Sequence of chain 2.A:
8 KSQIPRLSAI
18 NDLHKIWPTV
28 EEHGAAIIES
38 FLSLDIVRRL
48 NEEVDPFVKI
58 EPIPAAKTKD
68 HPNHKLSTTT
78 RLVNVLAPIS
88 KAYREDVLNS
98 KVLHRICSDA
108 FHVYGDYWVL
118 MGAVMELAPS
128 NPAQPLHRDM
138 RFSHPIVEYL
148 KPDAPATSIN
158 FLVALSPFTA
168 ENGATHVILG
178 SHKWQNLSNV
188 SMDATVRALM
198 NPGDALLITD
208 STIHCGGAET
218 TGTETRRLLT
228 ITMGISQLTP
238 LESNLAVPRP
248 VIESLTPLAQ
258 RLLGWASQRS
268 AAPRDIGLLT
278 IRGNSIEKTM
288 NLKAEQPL

Sequence of chain 1.A:
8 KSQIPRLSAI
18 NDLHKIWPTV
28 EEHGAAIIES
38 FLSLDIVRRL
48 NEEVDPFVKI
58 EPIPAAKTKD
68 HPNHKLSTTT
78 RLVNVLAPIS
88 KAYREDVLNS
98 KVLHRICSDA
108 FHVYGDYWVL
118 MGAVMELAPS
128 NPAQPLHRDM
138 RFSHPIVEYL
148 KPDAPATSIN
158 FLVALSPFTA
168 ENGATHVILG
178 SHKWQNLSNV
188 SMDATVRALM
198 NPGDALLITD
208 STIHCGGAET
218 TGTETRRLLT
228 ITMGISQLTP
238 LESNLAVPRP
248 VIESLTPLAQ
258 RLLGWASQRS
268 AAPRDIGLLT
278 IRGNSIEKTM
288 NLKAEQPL

This small molecule binds to this protein.
Small molecule (SMILES): CN1C(=O)c2ccccc2NC(=O)[C@@H]1Cc1ccccc1

Binding-site contacts:
Ligand atom C14 contacts residue AKG1 of chain 2.C at 3.6 Å.
Ligand atom N17 contacts residue ASP136 of chain 2.A at 3.9 Å.
Ligand atom C13 contacts residue LEU73 of chain 2.A at 4.0 Å (hydrophobic).
Ligand atom C23 contacts residue LYS72 of chain 2.A at 3.6 Å.
Ligand atom C20 contacts residue MET118 of chain 2.A at 3.6 Å (hydrophobic).
Ligand atom C1 contacts residue MET122 of chain 2.A at 3.7 Å (hydrophobic).
Ligand atom C12 contacts residue HIS134 of chain 2.A at 4.0 Å.
Ligand atom C9 contacts residue HIS134 of chain 2.A at 3.7 Å.
Ligand atom C15 contacts residue ASP136 of chain 2.A at 3.6 Å.
Ligand atom C1 contacts residue MET118 of chain 2.A at 3.6 Å (hydrophobic).
Ligand atom O16 contacts residue ASP136 of chain 2.A at 3.4 Å.
Ligand atom C1 contacts residue AKG1 of chain 2.C at 3.7 Å.
Ligand atom C11 contacts residue HIS134 of chain 2.A at 3.8 Å.
Ligand atom C10 contacts residue PHE139 of chain 2.A at 3.8 Å (hydrophobic).
Ligand atom C8 contacts residue ASP136 of chain 2.A at 4.0 Å.
Ligand atom C1 contacts residue LEU79 of chain 2.A at 3.8 Å (hydrophobic).
Ligand atom C8 contacts residue AKG1 of chain 2.C at 3.9 Å.
Ligand atom C11 contacts residue LYS72 of chain 2.A at 3.8 Å.
Ligand atom O5 contacts residue ILE273 of chain 1.A at 3.8 Å.
Ligand atom C7 contacts residue AKG1 of chain 2.C at 3.4 Å.
Ligand atom C12 contacts residue PRO132 of chain 2.A at 3.9 Å (hydrophobic).
Ligand atom C11 contacts residue PRO132 of chain 2.A at 3.9 Å (hydrophobic).
Ligand atom O5 contacts residue LEU73 of chain 2.A at 3.8 Å.
Ligand atom O5 contacts residue ASN70 of chain 2.A at 2.9 Å (h-bond).
Ligand atom C13 contacts residue GLN131 of chain 2.A at 3.5 Å.
Ligand atom O16 contacts residue MET137 of chain 2.A at 3.0 Å (h-bond).
Ligand atom C13 contacts residue HIS134 of chain 2.A at 4.0 Å.
Ligand atom C7 contacts residue ASP136 of chain 2.A at 3.8 Å.
Ligand atom C18 contacts residue AKG1 of chain 2.C at 3.6 Å.
Ligand atom C2 contacts residue LEU79 of chain 2.A at 3.7 Å (hydrophobic).
Ligand atom C2 contacts residue AKG1 of chain 2.C at 3.4 Å.
Ligand atom C8 contacts residue HIS134 of chain 2.A at 3.6 Å.
Ligand atom C14 contacts residue HIS134 of chain 2.A at 3.7 Å.
Ligand atom C19 contacts residue AKG1 of chain 2.C at 3.8 Å.
Ligand atom C3 contacts residue AKG1 of chain 2.C at 3.6 Å.
Ligand atom C20 contacts residue AKG1 of chain 2.C at 4.0 Å.
Ligand atom C14 contacts residue GLN131 of chain 2.A at 4.0 Å.
Ligand atom C10 contacts residue HIS134 of chain 2.A at 3.6 Å.
Ligand atom C20 contacts residue THR227 of chain 2.A at 3.7 Å.
Ligand atom C19 contacts residue MET118 of chain 2.A at 4.0 Å (hydrophobic).